The small molecule below binds the protein below.
Small molecule (SMILES): CC(=O)N[C@H]1[C@H](O[C@H]2[C@H](O)[C@@H](NC(C)=O)CO[C@@H]2CO)O[C@H](CO)[C@@H](O[C@@H]2O[C@H](CO)[C@@H](O)[C@H](O)[C@@H]2O)[C@@H]1O

Sequence of chain 6.F:
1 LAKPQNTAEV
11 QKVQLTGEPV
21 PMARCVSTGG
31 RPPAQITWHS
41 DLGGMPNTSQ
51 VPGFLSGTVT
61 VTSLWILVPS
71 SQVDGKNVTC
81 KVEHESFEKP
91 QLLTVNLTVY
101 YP

Binding-site contacts:
Ligand atom O7 contacts residue NAG1 of chain 6.K at 3.4 Å.
Ligand atom C7 contacts residue NAG1 of chain 6.K at 4.3 Å.
Ligand atom C2 contacts residue GLY75 of chain 6.F at 3.8 Å.
Ligand atom C4 contacts residue ASN96 of chain 6.F at 4.2 Å.
Ligand atom C7 contacts residue ASN96 of chain 6.F at 3.5 Å.
Ligand atom C5 contacts residue ASN96 of chain 6.F at 3.5 Å.
Ligand atom C1 contacts residue GLY75 of chain 6.F at 3.9 Å.
Ligand atom C8 contacts residue ASN77 of chain 6.F at 3.7 Å.
Ligand atom O7 contacts residue ASN77 of chain 6.F at 3.4 Å (h-bond).
Ligand atom C3 contacts residue ASN96 of chain 6.F at 3.8 Å.
Ligand atom C2 contacts residue ASN96 of chain 6.F at 2.6 Å.
Ligand atom C8 contacts residue NAG1 of chain 6.K at 4.3 Å.
Ligand atom C1 contacts residue ASN96 of chain 6.F at 1.4 Å.
Ligand atom C3 contacts residue GLY75 of chain 6.F at 4.4 Å.
Ligand atom C7 contacts residue GLY75 of chain 6.F at 2.9 Å.
Ligand atom C8 contacts residue GLY75 of chain 6.F at 2.5 Å.
Ligand atom N2 contacts residue GLY75 of chain 6.F at 2.6 Å (h-bond).
Ligand atom N2 contacts residue ASN96 of chain 6.F at 3.1 Å (h-bond).
Ligand atom C7 contacts residue ASN77 of chain 6.F at 3.8 Å.
Ligand atom O7 contacts residue ASN96 of chain 6.F at 3.4 Å (h-bond).
Ligand atom C8 contacts residue LYS76 of chain 6.F at 4.0 Å.
Ligand atom O5 contacts residue ASN96 of chain 6.F at 2.2 Å (h-bond).
Ligand atom O7 contacts residue GLY75 of chain 6.F at 4.0 Å.